The small molecule below binds the protein below.
Small molecule (SMILES): Nc1nc(NCCc2ccc(O)cc2)nc2nc(-c3ccco3)nn12

Sequence of chain 1.A:
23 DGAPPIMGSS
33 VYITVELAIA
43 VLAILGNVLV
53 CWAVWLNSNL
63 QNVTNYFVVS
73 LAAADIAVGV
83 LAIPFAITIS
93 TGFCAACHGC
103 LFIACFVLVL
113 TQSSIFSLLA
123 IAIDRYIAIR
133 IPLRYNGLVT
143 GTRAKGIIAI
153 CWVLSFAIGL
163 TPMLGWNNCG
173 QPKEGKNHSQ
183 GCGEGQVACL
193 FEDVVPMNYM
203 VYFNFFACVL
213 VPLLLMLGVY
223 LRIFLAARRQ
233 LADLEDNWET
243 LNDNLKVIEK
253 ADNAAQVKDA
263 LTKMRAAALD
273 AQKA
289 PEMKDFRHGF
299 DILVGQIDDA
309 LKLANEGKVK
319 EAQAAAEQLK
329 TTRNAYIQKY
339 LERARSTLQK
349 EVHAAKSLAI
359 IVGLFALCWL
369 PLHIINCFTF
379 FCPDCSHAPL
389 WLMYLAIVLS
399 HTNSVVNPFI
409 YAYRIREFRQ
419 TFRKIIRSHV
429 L

Binding-site contacts:
Ligand atom N13 contacts residue GLU194 of chain 1.A at 3.8 Å.
Ligand atom N10 contacts residue ILE395 of chain 1.A at 3.9 Å.
Ligand atom O25 contacts residue MET202 of chain 1.A at 3.4 Å.
Ligand atom N12 contacts residue ILE395 of chain 1.A at 3.8 Å.
Ligand atom C14 contacts residue MET391 of chain 1.A at 3.8 Å (hydrophobic).
Ligand atom C23 contacts residue LEU110 of chain 1.A at 3.7 Å (hydrophobic).
Ligand atom C9 contacts residue PHE193 of chain 1.A at 3.9 Å (hydrophobic).
Ligand atom N10 contacts residue PHE193 of chain 1.A at 3.4 Å.
Ligand atom N13 contacts residue PHE193 of chain 1.A at 3.5 Å.
Ligand atom N16 contacts residue PHE193 of chain 1.A at 3.5 Å.
Ligand atom N19 contacts residue PHE193 of chain 1.A at 3.9 Å.
Ligand atom C24 contacts residue MET202 of chain 1.A at 3.5 Å (hydrophobic).
Ligand atom C22 contacts residue LEU110 of chain 1.A at 3.8 Å (hydrophobic).
Ligand atom N12 contacts residue PHE193 of chain 1.A at 3.6 Å.
Ligand atom C23 contacts residue MET202 of chain 1.A at 3.9 Å (hydrophobic).
Ligand atom C21 contacts residue LEU370 of chain 1.A at 3.7 Å (hydrophobic).
Ligand atom C20 contacts residue PHE193 of chain 1.A at 3.8 Å (hydrophobic).
Ligand atom O25 contacts residue LEU370 of chain 1.A at 3.6 Å.
Ligand atom C11 contacts residue ILE395 of chain 1.A at 4.0 Å (hydrophobic).
Ligand atom C14 contacts residue GLU194 of chain 1.A at 3.8 Å.
Ligand atom C6 contacts residue GLU194 of chain 1.A at 3.7 Å.
Ligand atom C14 contacts residue ASN374 of chain 1.A at 4.0 Å.
Ligand atom C24 contacts residue HIS371 of chain 1.A at 3.4 Å.
Ligand atom C11 contacts residue PHE193 of chain 1.A at 3.5 Å (hydrophobic).
Ligand atom N13 contacts residue MET391 of chain 1.A at 3.9 Å.
Ligand atom O25 contacts residue ASN374 of chain 1.A at 3.1 Å (h-bond).
Ligand atom N17 contacts residue ASN374 of chain 1.A at 3.2 Å (h-bond).
Ligand atom N15 contacts residue ASN374 of chain 1.A at 2.9 Å (h-bond).
Ligand atom C21 contacts residue MET202 of chain 1.A at 3.7 Å (hydrophobic).
Ligand atom N17 contacts residue LEU370 of chain 1.A at 4.0 Å.
Ligand atom C20 contacts residue LEU370 of chain 1.A at 3.8 Å (hydrophobic).
Ligand atom C23 contacts residue TRP367 of chain 1.A at 3.6 Å (hydrophobic).
Ligand atom C5 contacts residue HIS385 of chain 1.A at 3.9 Å.
Ligand atom N15 contacts residue MET391 of chain 1.A at 3.5 Å.
Ligand atom C14 contacts residue PHE193 of chain 1.A at 3.4 Å (hydrophobic).
Ligand atom C18 contacts residue PHE193 of chain 1.A at 3.7 Å (hydrophobic).
Ligand atom C22 contacts residue TRP367 of chain 1.A at 3.9 Å (hydrophobic).
Ligand atom N15 contacts residue PHE193 of chain 1.A at 4.0 Å.
Ligand atom N17 contacts residue PHE193 of chain 1.A at 3.7 Å.
Ligand atom N15 contacts residue GLU194 of chain 1.A at 2.8 Å (salt-bridge).